Sequence of chain 1.A:
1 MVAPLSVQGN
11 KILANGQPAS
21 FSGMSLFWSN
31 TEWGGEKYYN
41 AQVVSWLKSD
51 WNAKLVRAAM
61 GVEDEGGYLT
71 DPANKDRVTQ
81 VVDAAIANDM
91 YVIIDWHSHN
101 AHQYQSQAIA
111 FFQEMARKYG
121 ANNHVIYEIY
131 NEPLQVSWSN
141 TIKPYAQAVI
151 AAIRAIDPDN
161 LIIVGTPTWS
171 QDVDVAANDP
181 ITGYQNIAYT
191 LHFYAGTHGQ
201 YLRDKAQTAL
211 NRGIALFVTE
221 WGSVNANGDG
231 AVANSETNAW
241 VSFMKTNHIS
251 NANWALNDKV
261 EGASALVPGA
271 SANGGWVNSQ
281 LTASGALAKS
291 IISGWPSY

A protein and the small-molecule ligand that binds it are described below.
Small molecule (SMILES): N=[N+]=NCCOCCOCCOCC(=O)N[C@H]1[C@H](O)[C@@H](O)[C@H](O)O[C@@H]1CO

Binding-site contacts:
Ligand atom O2 contacts residue YLL1 of chain 1.D at 2.8 Å (h-bond).
Ligand atom C3 contacts residue LYS259 of chain 1.A at 4.0 Å.
Ligand atom O6 contacts residue XYS1 of chain 1.C at 1.4 Å.
Ligand atom C6 contacts residue TRP28 of chain 1.A at 3.6 Å (hydrophobic).
Ligand atom O3 contacts residue GLU261 of chain 1.A at 2.5 Å (salt-bridge).
Ligand atom C7 contacts residue LYS259 of chain 1.A at 3.3 Å.
Ligand atom O5 contacts residue XYS1 of chain 1.C at 4.2 Å.
Ligand atom N4 contacts residue LYS259 of chain 1.A at 3.5 Å (salt-bridge).
Ligand atom C2 contacts residue TRP28 of chain 1.A at 4.3 Å (hydrophobic).
Ligand atom C1 contacts residue TRP28 of chain 1.A at 3.8 Å (hydrophobic).
Ligand atom C4 contacts residue YLL1 of chain 1.D at 4.1 Å.
Ligand atom O2 contacts residue TRP254 of chain 1.A at 3.1 Å (h-bond).
Ligand atom O4 contacts residue PHE27 of chain 1.A at 4.1 Å.
Ligand atom C3 contacts residue GLU261 of chain 1.A at 3.4 Å.
Ligand atom C4 contacts residue LYS259 of chain 1.A at 4.2 Å.
Ligand atom O2 contacts residue PHE27 of chain 1.A at 3.8 Å.
Ligand atom C3 contacts residue PHE27 of chain 1.A at 4.2 Å (hydrophobic).
Ligand atom O4 contacts residue TRP33 of chain 1.A at 4.1 Å.
Ligand atom C5 contacts residue XYS1 of chain 1.C at 3.3 Å.
Ligand atom C2 contacts residue PHE27 of chain 1.A at 3.5 Å (hydrophobic).
Ligand atom O5 contacts residue TRP28 of chain 1.A at 3.0 Å (h-bond).
Ligand atom O2 contacts residue GLU261 of chain 1.A at 2.7 Å (salt-bridge).
Ligand atom O6 contacts residue TRP28 of chain 1.A at 3.9 Å.
Ligand atom O4 contacts residue LYS259 of chain 1.A at 3.3 Å (salt-bridge).
Ligand atom O3 contacts residue PHE27 of chain 1.A at 3.6 Å.
Ligand atom C3 contacts residue YLL1 of chain 1.D at 3.7 Å.
Ligand atom C2 contacts residue TRP254 of chain 1.A at 3.8 Å (hydrophobic).
Ligand atom C1 contacts residue YLL1 of chain 1.D at 1.4 Å.
Ligand atom O3 contacts residue LYS259 of chain 1.A at 2.8 Å (salt-bridge).
Ligand atom C5 contacts residue TRP28 of chain 1.A at 3.8 Å (hydrophobic).
Ligand atom C8 contacts residue LYS259 of chain 1.A at 3.1 Å.
Ligand atom C2 contacts residue GLU261 of chain 1.A at 3.6 Å.
Ligand atom O8 contacts residue LYS259 of chain 1.A at 3.8 Å.
Ligand atom C6 contacts residue TRP33 of chain 1.A at 4.1 Å (hydrophobic).
Ligand atom C2 contacts residue YLL1 of chain 1.D at 2.4 Å.
Ligand atom C6 contacts residue XYS1 of chain 1.C at 2.4 Å.
Ligand atom O2 contacts residue GLY228 of chain 1.A at 4.0 Å.
Ligand atom O5 contacts residue YLL1 of chain 1.D at 2.3 Å (h-bond).
Ligand atom C1 contacts residue TRP254 of chain 1.A at 3.9 Å (hydrophobic).
Ligand atom C5 contacts residue YLL1 of chain 1.D at 3.6 Å.